Binding-site contacts:
Ligand atom CB contacts residue ILE130 of chain 5.B at 3.4 Å (hydrophobic).
Ligand atom CA contacts residue TYR162 of chain 5.B at 3.5 Å (hydrophobic).
Ligand atom CB contacts residue GLY105 of chain 5.B at 3.2 Å.
Ligand atom CD2 contacts residue PHE126 of chain 5.B at 3.3 Å (hydrophobic).
Ligand atom CD contacts residue GLN203 of chain 5.B at 2.8 Å.
Ligand atom CB contacts residue TYR162 of chain 5.B at 2.6 Å (hydrophobic).
Ligand atom CB contacts residue VAL125 of chain 5.B at 2.6 Å (hydrophobic).
Ligand atom C contacts residue TYR162 of chain 5.B at 3.5 Å (hydrophobic).
Ligand atom CD1 contacts residue GLN203 of chain 5.B at 3.4 Å.
Ligand atom CB contacts residue ILE104 of chain 5.B at 3.5 Å (hydrophobic).
Ligand atom CA contacts residue VAL127 of chain 5.B at 3.6 Å (hydrophobic).
Ligand atom CA contacts residue VAL125 of chain 5.B at 3.1 Å (hydrophobic).
Ligand atom O contacts residue ILE130 of chain 5.B at 3.5 Å.
Ligand atom CA contacts residue LEU161 of chain 5.B at 3.2 Å (hydrophobic).
Ligand atom O contacts residue LEU103 of chain 5.B at 3.6 Å.
Ligand atom C contacts residue ILE130 of chain 5.B at 3.7 Å (hydrophobic).
Ligand atom C contacts residue GLN203 of chain 5.B at 2.2 Å.
Ligand atom O contacts residue PHE126 of chain 5.B at 2.8 Å.
Ligand atom N contacts residue VAL125 of chain 5.B at 3.5 Å (h-bond).
Ligand atom CG contacts residue PHE126 of chain 5.B at 3.7 Å (hydrophobic).
Ligand atom C contacts residue VAL127 of chain 5.B at 3.0 Å (hydrophobic).
Ligand atom CA contacts residue GLN203 of chain 5.B at 3.5 Å.
Ligand atom O contacts residue VAL127 of chain 5.B at 1.8 Å (h-bond).
Ligand atom CA contacts residue ILE130 of chain 5.B at 3.3 Å (hydrophobic).
Ligand atom N contacts residue LEU161 of chain 5.B at 3.3 Å (h-bond).
Ligand atom O contacts residue GLN203 of chain 5.B at 1.3 Å (h-bond).
Ligand atom O contacts residue VAL127 of chain 5.B at 2.2 Å.
Ligand atom O contacts residue TYR162 of chain 5.B at 3.4 Å.
Ligand atom O contacts residue SER163 of chain 5.B at 3.6 Å (h-bond).
Ligand atom N contacts residue GLN203 of chain 5.B at 3.7 Å.
Ligand atom O contacts residue LEU161 of chain 5.B at 3.3 Å (h-bond).
Ligand atom CG contacts residue TYR162 of chain 5.B at 3.1 Å (hydrophobic).
Ligand atom CE contacts residue ARG165 of chain 5.B at 2.8 Å.
Ligand atom SD contacts residue ARG165 of chain 5.B at 2.3 Å (salt-bridge).
Ligand atom N contacts residue GLN203 of chain 5.B at 2.9 Å (h-bond).
Ligand atom CD1 contacts residue TYR162 of chain 5.B at 2.8 Å (hydrophobic).
Ligand atom N contacts residue GLY105 of chain 5.B at 3.1 Å (h-bond).
Ligand atom C contacts residue VAL127 of chain 5.B at 3.5 Å (hydrophobic).
Ligand atom CA contacts residue PHE126 of chain 5.B at 3.2 Å (hydrophobic).
Ligand atom CD2 contacts residue LEU161 of chain 5.B at 3.4 Å (hydrophobic).

This small molecule binds to this protein.
Small molecule (SMILES): CSCC[C@H](NC(=O)[C@@H]1CCCN1C(=O)[C@H](CC(C)C)NC(=O)[C@H](CC(C)C)NC(=O)[C@H](CCCCN)NC(=O)[C@H](C)NC(=O)[C@H](CCCCN)NC(=O)[C@@H](N)CCCN=C(N)N)C(=O)N[C@@H](CCC(=O)O)C(=O)N[C@@H](CCC(=O)O)C(=O)N[C@@H](C)C(=O)N[C@@H](CC(C)C)C(=O)N[C@@H](CC(C)C)C(=O)N1CCC[C@H]1C=O

Sequence of chain 5.B:
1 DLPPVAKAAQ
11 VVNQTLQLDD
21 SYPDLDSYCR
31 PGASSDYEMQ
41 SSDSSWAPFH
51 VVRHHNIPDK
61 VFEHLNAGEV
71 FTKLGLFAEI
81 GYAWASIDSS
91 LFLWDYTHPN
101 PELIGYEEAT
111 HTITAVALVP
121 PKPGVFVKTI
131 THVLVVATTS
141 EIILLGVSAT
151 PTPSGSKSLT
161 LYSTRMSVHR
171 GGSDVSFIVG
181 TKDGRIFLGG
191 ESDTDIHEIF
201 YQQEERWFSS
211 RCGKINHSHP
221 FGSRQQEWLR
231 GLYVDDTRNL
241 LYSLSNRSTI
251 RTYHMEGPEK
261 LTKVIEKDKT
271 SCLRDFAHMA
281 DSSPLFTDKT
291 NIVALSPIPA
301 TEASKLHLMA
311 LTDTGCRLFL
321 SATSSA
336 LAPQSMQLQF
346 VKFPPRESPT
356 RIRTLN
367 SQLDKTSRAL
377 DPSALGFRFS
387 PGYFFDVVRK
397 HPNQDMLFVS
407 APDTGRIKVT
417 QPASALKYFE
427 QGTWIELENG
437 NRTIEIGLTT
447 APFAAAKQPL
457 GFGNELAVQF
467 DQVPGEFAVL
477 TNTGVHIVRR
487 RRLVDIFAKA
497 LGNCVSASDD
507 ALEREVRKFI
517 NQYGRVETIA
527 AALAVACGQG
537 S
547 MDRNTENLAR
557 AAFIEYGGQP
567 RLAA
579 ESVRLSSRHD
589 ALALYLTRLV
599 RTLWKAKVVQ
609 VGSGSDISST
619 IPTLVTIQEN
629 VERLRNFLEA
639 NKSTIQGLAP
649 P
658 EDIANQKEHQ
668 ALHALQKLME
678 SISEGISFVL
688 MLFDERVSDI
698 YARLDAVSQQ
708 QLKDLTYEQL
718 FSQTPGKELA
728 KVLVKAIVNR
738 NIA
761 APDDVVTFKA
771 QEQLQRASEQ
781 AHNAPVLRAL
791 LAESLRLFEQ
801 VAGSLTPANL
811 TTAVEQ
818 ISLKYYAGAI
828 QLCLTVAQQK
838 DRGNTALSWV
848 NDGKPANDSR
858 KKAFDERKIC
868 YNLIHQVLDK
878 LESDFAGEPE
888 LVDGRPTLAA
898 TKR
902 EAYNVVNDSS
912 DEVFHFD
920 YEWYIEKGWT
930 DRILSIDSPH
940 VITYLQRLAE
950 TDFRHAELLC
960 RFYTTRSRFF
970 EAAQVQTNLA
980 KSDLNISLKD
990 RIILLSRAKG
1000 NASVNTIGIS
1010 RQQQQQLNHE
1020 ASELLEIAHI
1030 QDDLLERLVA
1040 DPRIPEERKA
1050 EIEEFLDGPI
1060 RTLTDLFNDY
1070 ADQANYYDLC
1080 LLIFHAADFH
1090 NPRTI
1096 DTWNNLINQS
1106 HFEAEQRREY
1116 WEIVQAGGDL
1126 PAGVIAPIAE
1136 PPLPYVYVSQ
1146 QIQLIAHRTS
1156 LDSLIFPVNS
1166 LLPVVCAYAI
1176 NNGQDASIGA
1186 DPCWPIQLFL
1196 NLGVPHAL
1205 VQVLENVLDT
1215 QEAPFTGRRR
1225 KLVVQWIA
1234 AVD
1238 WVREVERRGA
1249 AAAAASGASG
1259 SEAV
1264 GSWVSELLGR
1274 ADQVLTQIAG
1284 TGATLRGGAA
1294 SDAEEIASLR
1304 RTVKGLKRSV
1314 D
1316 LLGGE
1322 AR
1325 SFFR